Binding-site contacts:
Ligand atom C12 contacts residue ALA198 of chain 1.A at 3.9 Å (hydrophobic).
Ligand atom C26 contacts residue LEU192 of chain 1.A at 3.3 Å (hydrophobic).
Ligand atom N7 contacts residue ALA201 of chain 1.A at 4.0 Å.
Ligand atom C2 contacts residue THR197 of chain 1.A at 3.4 Å.
Ligand atom C13 contacts residue LEU192 of chain 1.A at 3.6 Å (hydrophobic).
Ligand atom C2 contacts residue NDP1 of chain 1.I at 3.2 Å.
Ligand atom C10 contacts residue THR99 of chain 1.A at 3.2 Å.
Ligand atom C15 contacts residue TYR158 of chain 1.A at 3.7 Å (hydrophobic).
Ligand atom O18 contacts residue NDP1 of chain 1.I at 3.8 Å.
Ligand atom C16 contacts residue SER145 of chain 1.A at 3.4 Å.
Ligand atom C23 contacts residue TYR259 of chain 1.B at 3.6 Å (hydrophobic).
Ligand atom C25 contacts residue LEU146 of chain 1.A at 3.9 Å (hydrophobic).
Ligand atom C17 contacts residue SER145 of chain 1.A at 3.8 Å.
Ligand atom C6 contacts residue THR99 of chain 1.A at 3.8 Å.
Ligand atom C4 contacts residue ALA198 of chain 1.A at 3.6 Å (hydrophobic).
Ligand atom C26 contacts residue GLY191 of chain 1.A at 3.4 Å.
Ligand atom C12 contacts residue VAL202 of chain 1.A at 3.7 Å (hydrophobic).
Ligand atom C4 contacts residue NDP1 of chain 1.I at 3.5 Å.
Ligand atom C10 contacts residue SER100 of chain 1.A at 3.9 Å.
Ligand atom C1 contacts residue ALA198 of chain 1.A at 4.0 Å (hydrophobic).
Ligand atom C25 contacts residue LEU190 of chain 1.A at 3.8 Å (hydrophobic).
Ligand atom C1 contacts residue NDP1 of chain 1.I at 3.1 Å.
Ligand atom C26 contacts residue NDP1 of chain 1.I at 3.8 Å.
Ligand atom C8 contacts residue THR99 of chain 1.A at 3.3 Å.
Ligand atom N3 contacts residue THR197 of chain 1.A at 3.0 Å.
Ligand atom O18 contacts residue TYR158 of chain 1.A at 3.1 Å.
Ligand atom C22 contacts residue TYR152 of chain 1.A at 3.4 Å (hydrophobic).
Ligand atom C2 contacts residue ILE96 of chain 1.A at 4.0 Å (hydrophobic).
Ligand atom O18 contacts residue ALA147 of chain 1.A at 3.9 Å.
Ligand atom N7 contacts residue THR99 of chain 1.A at 2.7 Å (h-bond).
Ligand atom C25 contacts residue SER145 of chain 1.A at 3.2 Å.
Ligand atom C6 contacts residue THR197 of chain 1.A at 3.9 Å.
Ligand atom C5 contacts residue ALA198 of chain 1.A at 3.8 Å (hydrophobic).
Ligand atom C10 contacts residue LEU101 of chain 1.A at 3.9 Å (hydrophobic).
Ligand atom C22 contacts residue TYR259 of chain 1.B at 3.7 Å (hydrophobic).
Ligand atom C13 contacts residue NDP1 of chain 1.I at 3.9 Å.
Ligand atom C16 contacts residue NDP1 of chain 1.I at 3.9 Å.
Ligand atom O18 contacts residue SER145 of chain 1.A at 2.5 Å (h-bond).
Ligand atom C23 contacts residue TYR152 of chain 1.A at 3.8 Å (hydrophobic).
Ligand atom C21 contacts residue TYR152 of chain 1.A at 3.6 Å (hydrophobic).

Sequence of chain 1.A:
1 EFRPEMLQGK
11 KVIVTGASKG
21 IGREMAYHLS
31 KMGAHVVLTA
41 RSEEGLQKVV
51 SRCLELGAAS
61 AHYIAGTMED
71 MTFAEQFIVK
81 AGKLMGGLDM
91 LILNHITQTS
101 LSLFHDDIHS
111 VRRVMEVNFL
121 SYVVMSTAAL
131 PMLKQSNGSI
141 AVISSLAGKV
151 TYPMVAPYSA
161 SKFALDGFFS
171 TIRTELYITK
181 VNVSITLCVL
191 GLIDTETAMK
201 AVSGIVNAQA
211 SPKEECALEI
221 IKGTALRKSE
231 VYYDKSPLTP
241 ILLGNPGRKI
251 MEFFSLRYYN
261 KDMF

Sequence of chain 1.B:
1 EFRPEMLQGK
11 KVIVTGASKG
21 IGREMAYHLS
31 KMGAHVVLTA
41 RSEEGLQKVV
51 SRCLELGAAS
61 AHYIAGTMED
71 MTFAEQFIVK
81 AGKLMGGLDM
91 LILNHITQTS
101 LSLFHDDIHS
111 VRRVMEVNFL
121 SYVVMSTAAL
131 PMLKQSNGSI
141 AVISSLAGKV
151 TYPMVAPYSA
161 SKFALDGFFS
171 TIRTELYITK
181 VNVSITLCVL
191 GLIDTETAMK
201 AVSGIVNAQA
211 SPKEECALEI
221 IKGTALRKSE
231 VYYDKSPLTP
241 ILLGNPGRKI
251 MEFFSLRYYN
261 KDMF

A small-molecule ligand and the protein it binds are described below.
Small molecule (SMILES): Cc1[nH]c2ncccc2c1[C@@H]1CCN(C(=O)C2(c3ccccn3)CC2)C1